The protein below binds the small molecule below.
Small molecule (SMILES): CC(=O)N[C@H]1[C@H](O[C@H]2[C@H](O)[C@@H](NC(C)=O)CO[C@@H]2CO)O[C@H](CO)[C@@H](O[C@@H]2O[C@H](CO[C@H]3O[C@H](CO)[C@@H](O)[C@H](O)[C@@H]3O)[C@@H](O)[C@H](O[C@H]3O[C@H](CO)[C@@H](O)[C@H](O)[C@@H]3O)[C@@H]2O)[C@@H]1O

Sequence of chain 1.E:
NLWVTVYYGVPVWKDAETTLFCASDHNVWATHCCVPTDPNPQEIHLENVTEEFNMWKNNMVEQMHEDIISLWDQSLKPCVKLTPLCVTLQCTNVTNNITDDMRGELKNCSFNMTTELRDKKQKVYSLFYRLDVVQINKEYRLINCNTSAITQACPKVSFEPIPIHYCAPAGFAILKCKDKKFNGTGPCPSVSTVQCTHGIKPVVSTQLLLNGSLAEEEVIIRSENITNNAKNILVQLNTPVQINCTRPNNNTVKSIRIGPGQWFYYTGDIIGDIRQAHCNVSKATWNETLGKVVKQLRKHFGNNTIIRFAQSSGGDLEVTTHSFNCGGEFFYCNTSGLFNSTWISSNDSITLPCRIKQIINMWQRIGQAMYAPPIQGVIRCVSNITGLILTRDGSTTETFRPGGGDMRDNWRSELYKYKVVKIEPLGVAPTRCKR

Binding-site contacts:
Ligand atom O6 contacts residue GLU208 of chain 1.E at 4.3 Å.
Ligand atom N2 contacts residue ASN259 of chain 1.E at 3.0 Å (h-bond).
Ligand atom O6 contacts residue SER206 of chain 1.E at 3.5 Å (h-bond).
Ligand atom O6 contacts residue GLY375 of chain 1.E at 3.8 Å.
Ligand atom C6 contacts residue SER206 of chain 1.E at 4.0 Å.
Ligand atom O7 contacts residue VAL441 of chain 1.E at 3.9 Å.
Ligand atom C7 contacts residue ASN373 of chain 1.E at 4.5 Å.
Ligand atom C6 contacts residue GLU208 of chain 1.E at 3.6 Å.
Ligand atom O7 contacts residue PRO209 of chain 1.E at 4.1 Å.
Ligand atom O7 contacts residue VAL251 of chain 1.E at 4.1 Å.
Ligand atom C8 contacts residue ASN373 of chain 1.E at 4.0 Å.
Ligand atom C3 contacts residue VAL441 of chain 1.E at 3.9 Å (hydrophobic).
Ligand atom N2 contacts residue SER442 of chain 1.E at 3.8 Å.
Ligand atom O7 contacts residue ASN259 of chain 1.E at 3.7 Å.
Ligand atom O5 contacts residue VAL441 of chain 1.E at 4.3 Å.
Ligand atom C8 contacts residue VAL251 of chain 1.E at 3.9 Å (hydrophobic).
Ligand atom C5 contacts residue VAL441 of chain 1.E at 3.6 Å (hydrophobic).
Ligand atom C7 contacts residue ASN259 of chain 1.E at 3.6 Å.
Ligand atom C7 contacts residue VAL251 of chain 1.E at 4.3 Å (hydrophobic).
Ligand atom C5 contacts residue GLU208 of chain 1.E at 3.5 Å.
Ligand atom O5 contacts residue NAG1 of chain 1.EA at 3.8 Å.
Ligand atom C4 contacts residue VAL441 of chain 1.E at 4.1 Å (hydrophobic).
Ligand atom C2 contacts residue ASN259 of chain 1.E at 2.5 Å.
Ligand atom C4 contacts residue ASN259 of chain 1.E at 4.3 Å.
Ligand atom O3 contacts residue CYS440 of chain 1.E at 4.2 Å.
Ligand atom C2 contacts residue SER442 of chain 1.E at 4.3 Å.
Ligand atom O4 contacts residue HIS63 of chain 1.E at 3.9 Å.
Ligand atom C1 contacts residue GLU208 of chain 1.E at 4.3 Å.
Ligand atom C1 contacts residue NAG1 of chain 1.EA at 4.3 Å.
Ligand atom C3 contacts residue ASN259 of chain 1.E at 3.9 Å.
Ligand atom O5 contacts residue GLU208 of chain 1.E at 3.9 Å.
Ligand atom C8 contacts residue LEU258 of chain 1.E at 3.8 Å (hydrophobic).
Ligand atom C6 contacts residue NAG1 of chain 1.EA at 3.9 Å.
Ligand atom C1 contacts residue SER442 of chain 1.E at 3.9 Å.
Ligand atom C5 contacts residue ASN259 of chain 1.E at 3.8 Å.
Ligand atom C1 contacts residue ASN259 of chain 1.E at 1.5 Å.
Ligand atom O5 contacts residue ASN259 of chain 1.E at 2.4 Å (h-bond).
Ligand atom C1 contacts residue VAL441 of chain 1.E at 4.2 Å (hydrophobic).
Ligand atom C5 contacts residue NAG1 of chain 1.EA at 3.8 Å.
Ligand atom O4 contacts residue VAL441 of chain 1.E at 4.0 Å.